This small molecule binds to this protein.
Small molecule (SMILES): COc1ccc(Cl)cc1C(=O)NCCc1ccc(S(=O)(=O)NC(=O)NC2CCCCC2)cc1

Binding-site contacts:
Ligand atom C14 contacts residue TRP86 of chain 1.B at 3.6 Å (hydrophobic).
Ligand atom N9 contacts residue NAP1 of chain 1.E at 3.7 Å.
Ligand atom O4 contacts residue PHE306 of chain 1.B at 2.7 Å.
Ligand atom C12 contacts residue TRP86 of chain 1.B at 3.8 Å (hydrophobic).
Ligand atom N8 contacts residue NAP1 of chain 1.E at 3.5 Å (h-bond).
Ligand atom N9 contacts residue TYR55 of chain 1.B at 3.4 Å.
Ligand atom C16 contacts residue SER118 of chain 1.B at 4.2 Å.
Ligand atom C21 contacts residue TYR24 of chain 1.B at 3.4 Å (hydrophobic).
Ligand atom O4 contacts residue NAP1 of chain 1.E at 3.5 Å.
Ligand atom C23 contacts residue TYR24 of chain 1.B at 3.5 Å (hydrophobic).
Ligand atom C17 contacts residue TYR55 of chain 1.B at 3.6 Å (hydrophobic).
Ligand atom O5 contacts residue TYR24 of chain 1.B at 3.0 Å.
Ligand atom C15 contacts residue NAP1 of chain 1.E at 3.7 Å.
Ligand atom C21 contacts residue TRP227 of chain 1.B at 4.1 Å (hydrophobic).
Ligand atom O3 contacts residue HIS117 of chain 1.B at 2.5 Å (h-bond).
Ligand atom C12 contacts residue LEU54 of chain 1.B at 3.8 Å (hydrophobic).
Ligand atom S2 contacts residue NAP1 of chain 1.E at 4.0 Å.
Ligand atom N8 contacts residue HIS117 of chain 1.B at 3.9 Å.
Ligand atom C17 contacts residue NAP1 of chain 1.E at 3.3 Å.
Ligand atom S2 contacts residue PHE306 of chain 1.B at 4.0 Å.
Ligand atom O3 contacts residue TYR55 of chain 1.B at 2.8 Å (h-bond).
Ligand atom C14 contacts residue SER118 of chain 1.B at 3.8 Å.
Ligand atom O3 contacts residue NAP1 of chain 1.E at 3.1 Å.
Ligand atom C17 contacts residue LEU54 of chain 1.B at 4.0 Å (hydrophobic).
Ligand atom C24 contacts residue TRP227 of chain 1.B at 3.1 Å (hydrophobic).
Ligand atom C11 contacts residue HIS117 of chain 1.B at 3.7 Å.
Ligand atom C15 contacts residue ASN167 of chain 1.B at 3.6 Å.
Ligand atom C13 contacts residue NAP1 of chain 1.E at 3.3 Å.
Ligand atom C23 contacts residue LEU54 of chain 1.B at 3.9 Å (hydrophobic).
Ligand atom C13 contacts residue PHE306 of chain 1.B at 4.1 Å (hydrophobic).
Ligand atom C11 contacts residue NAP1 of chain 1.E at 2.9 Å.
Ligand atom C21 contacts residue LEU54 of chain 1.B at 3.9 Å (hydrophobic).
Ligand atom C22 contacts residue TRP227 of chain 1.B at 3.3 Å (hydrophobic).
Ligand atom C12 contacts residue HIS117 of chain 1.B at 3.9 Å.
Ligand atom C12 contacts residue NAP1 of chain 1.E at 4.1 Å.
Ligand atom C17 contacts residue HIS117 of chain 1.B at 3.4 Å.
Ligand atom C20 contacts residue TRP227 of chain 1.B at 3.7 Å (hydrophobic).
Ligand atom C19 contacts residue TRP227 of chain 1.B at 3.3 Å (hydrophobic).
Ligand atom C18 contacts residue TRP227 of chain 1.B at 3.7 Å (hydrophobic).
Ligand atom C23 contacts residue TRP227 of chain 1.B at 3.8 Å (hydrophobic).

Sequence of chain 1.B:
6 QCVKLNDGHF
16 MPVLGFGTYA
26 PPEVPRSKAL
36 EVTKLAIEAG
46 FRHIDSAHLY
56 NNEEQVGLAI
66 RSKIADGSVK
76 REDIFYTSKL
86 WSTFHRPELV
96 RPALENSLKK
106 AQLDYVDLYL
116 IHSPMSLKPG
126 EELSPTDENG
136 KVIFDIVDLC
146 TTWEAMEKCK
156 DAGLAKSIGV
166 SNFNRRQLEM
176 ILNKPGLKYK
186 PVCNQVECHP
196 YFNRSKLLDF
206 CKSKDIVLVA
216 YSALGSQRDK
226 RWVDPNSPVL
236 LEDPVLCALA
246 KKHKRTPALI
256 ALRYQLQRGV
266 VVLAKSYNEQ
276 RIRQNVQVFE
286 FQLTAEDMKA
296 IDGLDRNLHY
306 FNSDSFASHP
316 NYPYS